Sequence of chain 1.D:
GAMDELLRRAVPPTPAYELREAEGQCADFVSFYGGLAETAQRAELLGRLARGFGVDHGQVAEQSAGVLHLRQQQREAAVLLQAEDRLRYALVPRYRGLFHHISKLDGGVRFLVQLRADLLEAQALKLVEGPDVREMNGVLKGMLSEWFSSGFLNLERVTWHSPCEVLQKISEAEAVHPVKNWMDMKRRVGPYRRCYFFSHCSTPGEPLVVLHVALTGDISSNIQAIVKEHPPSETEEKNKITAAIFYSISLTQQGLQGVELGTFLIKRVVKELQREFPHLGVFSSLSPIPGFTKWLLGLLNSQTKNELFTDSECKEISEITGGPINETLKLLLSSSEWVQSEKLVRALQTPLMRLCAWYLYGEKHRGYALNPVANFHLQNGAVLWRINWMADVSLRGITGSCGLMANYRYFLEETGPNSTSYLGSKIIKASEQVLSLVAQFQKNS

Binding-site contacts:
Ligand atom C39 contacts residue SER294 of chain 1.D at 3.3 Å.
Ligand atom C28 contacts residue LEU258 of chain 1.D at 3.5 Å (hydrophobic).
Ligand atom O27 contacts residue PHE387 of chain 1.D at 3.8 Å.
Ligand atom C31 contacts residue PHE387 of chain 1.D at 3.7 Å (hydrophobic).
Ligand atom O40 contacts residue HIS388 of chain 1.D at 2.8 Å (h-bond).
Ligand atom O35 contacts residue PHE387 of chain 1.D at 3.4 Å.
Ligand atom O25 contacts residue GLY269 of chain 1.D at 3.1 Å (h-bond).
Ligand atom O22 contacts residue GLU267 of chain 1.D at 2.8 Å (salt-bridge).
Ligand atom O22 contacts residue VAL266 of chain 1.D at 3.1 Å (h-bond).
Ligand atom N41 contacts residue PRO295 of chain 1.D at 3.5 Å.
Ligand atom C39 contacts residue ILE256 of chain 1.D at 3.2 Å (hydrophobic).
Ligand atom O27 contacts residue LEU258 of chain 1.D at 3.7 Å.
Ligand atom O26 contacts residue GLY265 of chain 1.D at 3.6 Å.
Ligand atom P20 contacts residue GLY265 of chain 1.D at 3.9 Å.
Ligand atom N41 contacts residue SER294 of chain 1.D at 3.9 Å.
Ligand atom P24 contacts residue LEU258 of chain 1.D at 3.8 Å.
Ligand atom O21 contacts residue GLU267 of chain 1.D at 3.4 Å.
Ligand atom O23 contacts residue PHE387 of chain 1.D at 3.3 Å.
Ligand atom N36 contacts residue ILE256 of chain 1.D at 3.6 Å (h-bond).
Ligand atom O19 contacts residue GLY265 of chain 1.D at 3.6 Å.
Ligand atom C31 contacts residue ILE256 of chain 1.D at 3.6 Å (hydrophobic).
Ligand atom O21 contacts residue THR270 of chain 1.D at 3.4 Å (h-bond).
Ligand atom P20 contacts residue GLU267 of chain 1.D at 3.8 Å.
Ligand atom O40 contacts residue ILE256 of chain 1.D at 3.3 Å.
Ligand atom C37 contacts residue ILE256 of chain 1.D at 3.6 Å (hydrophobic).
Ligand atom C39 contacts residue HIS388 of chain 1.D at 3.6 Å.
Ligand atom O26 contacts residue GLN264 of chain 1.D at 3.9 Å.
Ligand atom O40 contacts residue SER294 of chain 1.D at 2.4 Å (h-bond).
Ligand atom C38 contacts residue HIS388 of chain 1.D at 3.8 Å.
Ligand atom C30 contacts residue LEU258 of chain 1.D at 3.8 Å (hydrophobic).
Ligand atom O22 contacts residue GLY265 of chain 1.D at 3.2 Å (h-bond).
Ligand atom C30 contacts residue ILE256 of chain 1.D at 3.6 Å (hydrophobic).
Ligand atom C30 contacts residue SER257 of chain 1.D at 3.8 Å.
Ligand atom O25 contacts residue LEU258 of chain 1.D at 3.8 Å.
Ligand atom C38 contacts residue ILE256 of chain 1.D at 3.7 Å (hydrophobic).
Ligand atom O21 contacts residue PHE387 of chain 1.D at 3.9 Å.
Ligand atom O22 contacts residue LEU268 of chain 1.D at 3.8 Å.
Ligand atom O26 contacts residue LEU258 of chain 1.D at 3.4 Å.
Ligand atom O25 contacts residue LEU268 of chain 1.D at 3.7 Å.
Ligand atom N41 contacts residue ILE256 of chain 1.D at 3.5 Å.

The small molecule below binds the protein below.
Small molecule (SMILES): CC(C)(COP(=O)(O)OP(=O)(O)O)[C@@H](O)C(=O)NCCC(N)=O